Sequence of chain 1.C:
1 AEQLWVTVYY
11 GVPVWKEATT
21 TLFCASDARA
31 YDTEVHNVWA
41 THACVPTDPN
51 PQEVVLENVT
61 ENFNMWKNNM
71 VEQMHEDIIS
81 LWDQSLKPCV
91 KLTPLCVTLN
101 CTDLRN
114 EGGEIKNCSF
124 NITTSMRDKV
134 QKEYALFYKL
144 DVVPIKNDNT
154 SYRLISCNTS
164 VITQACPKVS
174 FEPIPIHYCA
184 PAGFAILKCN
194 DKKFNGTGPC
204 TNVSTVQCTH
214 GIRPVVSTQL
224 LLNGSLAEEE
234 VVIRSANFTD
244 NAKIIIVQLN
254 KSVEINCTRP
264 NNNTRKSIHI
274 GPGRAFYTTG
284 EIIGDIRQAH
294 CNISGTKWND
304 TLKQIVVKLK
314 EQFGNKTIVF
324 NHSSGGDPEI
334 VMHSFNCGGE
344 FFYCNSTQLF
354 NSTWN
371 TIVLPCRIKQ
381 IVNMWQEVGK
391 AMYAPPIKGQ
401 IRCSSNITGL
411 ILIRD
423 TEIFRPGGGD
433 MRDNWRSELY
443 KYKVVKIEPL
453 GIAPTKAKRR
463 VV

Binding-site contacts:
Ligand atom O7 contacts residue THR350 of chain 1.C at 4.2 Å.
Ligand atom N2 contacts residue ASN348 of chain 1.C at 2.9 Å (h-bond).
Ligand atom C8 contacts residue MET335 of chain 1.C at 4.1 Å (hydrophobic).
Ligand atom C1 contacts residue ASN348 of chain 1.C at 1.4 Å.
Ligand atom C5 contacts residue ASN348 of chain 1.C at 3.6 Å.
Ligand atom C5 contacts residue THR350 of chain 1.C at 3.8 Å.
Ligand atom O6 contacts residue NAG1 of chain 1.XB at 4.0 Å.
Ligand atom C1 contacts residue THR350 of chain 1.C at 3.6 Å.
Ligand atom O7 contacts residue ASN348 of chain 1.C at 3.9 Å.
Ligand atom C6 contacts residue NAG1 of chain 1.XB at 4.2 Å.
Ligand atom C7 contacts residue ASN348 of chain 1.C at 3.6 Å.
Ligand atom C4 contacts residue ASN348 of chain 1.C at 4.2 Å.
Ligand atom O5 contacts residue ASN348 of chain 1.C at 2.4 Å (h-bond).
Ligand atom O5 contacts residue THR350 of chain 1.C at 3.7 Å.
Ligand atom C6 contacts residue THR350 of chain 1.C at 4.0 Å.
Ligand atom C2 contacts residue ASN348 of chain 1.C at 2.5 Å.
Ligand atom O6 contacts residue GLN351 of chain 1.C at 3.9 Å.
Ligand atom C3 contacts residue ASN348 of chain 1.C at 3.8 Å.

A protein and the small-molecule ligand that binds it are described below.
Small molecule (SMILES): CC(=O)N[C@H]1[C@H](O[C@H]2[C@H](O)[C@@H](NC(C)=O)CO[C@@H]2CO)O[C@H](CO)[C@@H](O)[C@@H]1O